Sequence of chain 1.A:
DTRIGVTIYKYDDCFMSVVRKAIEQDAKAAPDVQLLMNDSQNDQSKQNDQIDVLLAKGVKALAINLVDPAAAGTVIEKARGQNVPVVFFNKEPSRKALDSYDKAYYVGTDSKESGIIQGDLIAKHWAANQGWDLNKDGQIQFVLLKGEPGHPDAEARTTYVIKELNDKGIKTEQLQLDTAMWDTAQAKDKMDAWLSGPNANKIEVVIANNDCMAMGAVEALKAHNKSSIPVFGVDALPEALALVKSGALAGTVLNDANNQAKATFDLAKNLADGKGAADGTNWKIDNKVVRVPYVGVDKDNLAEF

Binding-site contacts:
Ligand atom C3 contacts residue ASP237 of chain 1.A at 3.6 Å.
Ligand atom C1 contacts residue ARG159 of chain 1.A at 3.9 Å.
Ligand atom C2 contacts residue PHE17 of chain 1.A at 4.0 Å (hydrophobic).
Ligand atom O4 contacts residue TRP184 of chain 1.A at 3.1 Å.
Ligand atom C1 contacts residue ASP155 of chain 1.A at 3.5 Å.
Ligand atom C5 contacts residue HIS153 of chain 1.A at 3.8 Å.
Ligand atom O1 contacts residue ASN257 of chain 1.A at 3.2 Å (h-bond).
Ligand atom O5 contacts residue ASP155 of chain 1.A at 4.0 Å.
Ligand atom C5 contacts residue ASN92 of chain 1.A at 4.1 Å.
Ligand atom O5 contacts residue ASN92 of chain 1.A at 3.0 Å (h-bond).
Ligand atom O6 contacts residue LYS93 of chain 1.A at 3.4 Å.
Ligand atom O3 contacts residue ASN212 of chain 1.A at 2.9 Å (h-bond).
Ligand atom C3 contacts residue TRP184 of chain 1.A at 3.9 Å (hydrophobic).
Ligand atom O6 contacts residue TYR11 of chain 1.A at 4.0 Å.
Ligand atom C4 contacts residue TRP184 of chain 1.A at 4.1 Å (hydrophobic).
Ligand atom O5 contacts residue HIS153 of chain 1.A at 3.9 Å.
Ligand atom C2 contacts residue ASN257 of chain 1.A at 3.8 Å.
Ligand atom C6 contacts residue ASP15 of chain 1.A at 3.8 Å.
Ligand atom C3 contacts residue ASN212 of chain 1.A at 3.7 Å.
Ligand atom O4 contacts residue ASP15 of chain 1.A at 2.7 Å (salt-bridge).
Ligand atom O2 contacts residue ASP237 of chain 1.A at 2.6 Å (salt-bridge).
Ligand atom C2 contacts residue ARG159 of chain 1.A at 3.8 Å.
Ligand atom C4 contacts residue ASP15 of chain 1.A at 3.5 Å.
Ligand atom C6 contacts residue TYR11 of chain 1.A at 3.7 Å (hydrophobic).
Ligand atom O6 contacts residue HIS153 of chain 1.A at 2.8 Å (h-bond).
Ligand atom C5 contacts residue TRP184 of chain 1.A at 3.9 Å (hydrophobic).
Ligand atom C6 contacts residue HIS153 of chain 1.A at 3.8 Å.
Ligand atom O1 contacts residue ARG159 of chain 1.A at 3.3 Å (salt-bridge).
Ligand atom C1 contacts residue ASN257 of chain 1.A at 4.1 Å.
Ligand atom C2 contacts residue ASP237 of chain 1.A at 3.4 Å.
Ligand atom O1 contacts residue ASP155 of chain 1.A at 2.7 Å (salt-bridge).
Ligand atom O4 contacts residue ASN212 of chain 1.A at 3.6 Å (h-bond).
Ligand atom O2 contacts residue ARG159 of chain 1.A at 2.7 Å (salt-bridge).
Ligand atom C1 contacts residue ASN92 of chain 1.A at 3.7 Å.
Ligand atom C6 contacts residue ASN92 of chain 1.A at 3.4 Å.
Ligand atom O3 contacts residue PHE17 of chain 1.A at 3.6 Å.
Ligand atom O2 contacts residue ASN257 of chain 1.A at 3.5 Å (h-bond).
Ligand atom O3 contacts residue ASP237 of chain 1.A at 2.6 Å (salt-bridge).
Ligand atom O1 contacts residue ASN92 of chain 1.A at 3.3 Å (h-bond).
Ligand atom O6 contacts residue ASN92 of chain 1.A at 2.6 Å (h-bond).

The small molecule below binds the protein below.
Small molecule (SMILES): OC[C@H]1O[C@@H](O)[C@H](O)[C@@H](O)[C@@H]1O